Sequence of chain 1.K:
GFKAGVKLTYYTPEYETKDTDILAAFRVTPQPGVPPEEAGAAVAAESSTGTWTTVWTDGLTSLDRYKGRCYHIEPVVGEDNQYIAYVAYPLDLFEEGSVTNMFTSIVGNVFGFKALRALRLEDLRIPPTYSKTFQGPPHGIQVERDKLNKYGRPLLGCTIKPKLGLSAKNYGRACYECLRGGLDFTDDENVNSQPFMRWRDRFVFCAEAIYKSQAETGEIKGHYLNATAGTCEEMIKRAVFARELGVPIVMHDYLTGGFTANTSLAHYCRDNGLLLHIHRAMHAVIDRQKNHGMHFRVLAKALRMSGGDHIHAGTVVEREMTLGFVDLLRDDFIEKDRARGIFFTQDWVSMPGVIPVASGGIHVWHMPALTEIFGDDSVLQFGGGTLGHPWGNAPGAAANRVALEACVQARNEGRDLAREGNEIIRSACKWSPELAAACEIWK

Sequence of chain 1.I:
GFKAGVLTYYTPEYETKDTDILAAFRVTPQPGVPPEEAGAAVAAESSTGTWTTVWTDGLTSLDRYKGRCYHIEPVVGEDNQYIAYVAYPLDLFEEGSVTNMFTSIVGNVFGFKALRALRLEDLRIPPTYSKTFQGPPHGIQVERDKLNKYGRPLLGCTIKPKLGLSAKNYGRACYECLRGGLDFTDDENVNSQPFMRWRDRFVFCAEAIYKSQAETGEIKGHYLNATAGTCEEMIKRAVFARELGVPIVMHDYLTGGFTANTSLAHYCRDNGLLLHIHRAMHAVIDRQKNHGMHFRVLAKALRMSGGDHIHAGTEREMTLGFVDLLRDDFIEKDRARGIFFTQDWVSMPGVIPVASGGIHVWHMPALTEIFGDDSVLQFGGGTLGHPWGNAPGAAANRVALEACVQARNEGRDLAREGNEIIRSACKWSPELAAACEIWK

Binding-site contacts:
Ligand atom O2P contacts residue HIS298 of chain 1.K at 4.1 Å.
Ligand atom O2P contacts residue ARG295 of chain 1.K at 2.9 Å (salt-bridge).
Ligand atom O3 contacts residue ASN123 of chain 1.I at 3.6 Å (h-bond).
Ligand atom C2 contacts residue KCX201 of chain 1.K at 3.4 Å.
Ligand atom C1 contacts residue MG1 of chain 1.AA at 2.9 Å.
Ligand atom O6 contacts residue ASN123 of chain 1.I at 3.7 Å.
Ligand atom C1 contacts residue ASP203 of chain 1.K at 4.2 Å.
Ligand atom O5 contacts residue HIS327 of chain 1.K at 4.0 Å.
Ligand atom O3P contacts residue HIS298 of chain 1.K at 3.9 Å.
Ligand atom O2 contacts residue HIS294 of chain 1.K at 3.5 Å (h-bond).
Ligand atom O1A contacts residue GLU204 of chain 1.K at 4.2 Å.
Ligand atom C4 contacts residue ASN123 of chain 1.I at 3.1 Å.
Ligand atom P contacts residue HIS298 of chain 1.K at 3.6 Å.
Ligand atom O2 contacts residue KCX201 of chain 1.K at 2.6 Å (h-bond).
Ligand atom O1A contacts residue LYS175 of chain 1.K at 3.0 Å (salt-bridge).
Ligand atom O1A contacts residue KCX201 of chain 1.K at 3.2 Å (h-bond).
Ligand atom O1 contacts residue LYS175 of chain 1.K at 2.9 Å (salt-bridge).
Ligand atom C2 contacts residue MG1 of chain 1.AA at 3.0 Å.
Ligand atom C5 contacts residue SER379 of chain 1.K at 3.0 Å.
Ligand atom O3 contacts residue MG1 of chain 1.AA at 3.7 Å.
Ligand atom O5 contacts residue SER379 of chain 1.K at 2.5 Å (h-bond).
Ligand atom O1 contacts residue MG1 of chain 1.AA at 4.1 Å.
Ligand atom P contacts residue ARG295 of chain 1.K at 3.6 Å.
Ligand atom C6 contacts residue SER379 of chain 1.K at 3.4 Å.
Ligand atom O4 contacts residue ASN123 of chain 1.I at 2.7 Å (h-bond).
Ligand atom O1A contacts residue ASP203 of chain 1.K at 3.0 Å (salt-bridge).
Ligand atom O3P contacts residue ARG295 of chain 1.K at 3.0 Å (salt-bridge).
Ligand atom O1P contacts residue HIS298 of chain 1.K at 2.7 Å (h-bond).
Ligand atom O2 contacts residue MG1 of chain 1.AA at 2.1 Å.
Ligand atom C3 contacts residue MG1 of chain 1.AA at 4.0 Å.
Ligand atom C3 contacts residue ASN123 of chain 1.I at 4.0 Å.
Ligand atom C1 contacts residue KCX201 of chain 1.K at 3.9 Å.
Ligand atom O1A contacts residue MG1 of chain 1.AA at 2.1 Å.
Ligand atom C1 contacts residue LYS175 of chain 1.K at 3.3 Å.
Ligand atom O2P contacts residue GLY329 of chain 1.K at 3.7 Å.
Ligand atom C1 contacts residue THR173 of chain 1.K at 4.0 Å.
Ligand atom O1P contacts residue ARG295 of chain 1.K at 4.0 Å.
Ligand atom O1A contacts residue THR173 of chain 1.K at 3.6 Å.
Ligand atom C5 contacts residue GLY380 of chain 1.K at 4.0 Å.
Ligand atom O2 contacts residue GLU204 of chain 1.K at 3.2 Å (salt-bridge).

A small-molecule ligand and the protein it binds are described below.
Small molecule (SMILES): O=C(O)[C@H](O)[C@@H](O)[C@H](O)[C@H](O)COP(=O)(O)O